The protein below binds the small molecule below.
Small molecule (SMILES): Nc1ncnc2c1ncn2[C@@H]1O[C@H](COP(=O)(O)OP(=O)(O)OP(O)(O)=S)[C@@H](O)[C@H]1O

Sequence of chain 1.B:
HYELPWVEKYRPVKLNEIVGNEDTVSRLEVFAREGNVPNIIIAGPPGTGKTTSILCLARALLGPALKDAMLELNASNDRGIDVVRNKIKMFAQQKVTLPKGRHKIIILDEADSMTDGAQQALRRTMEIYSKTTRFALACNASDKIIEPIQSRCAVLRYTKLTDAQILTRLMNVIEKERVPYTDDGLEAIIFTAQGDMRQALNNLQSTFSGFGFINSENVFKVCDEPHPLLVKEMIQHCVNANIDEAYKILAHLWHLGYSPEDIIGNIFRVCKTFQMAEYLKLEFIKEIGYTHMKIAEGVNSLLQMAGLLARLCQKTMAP

Binding-site contacts:
Ligand atom O2G contacts residue ARG155 of chain 1.B at 3.4 Å (salt-bridge).
Ligand atom PB contacts residue MG1 of chain 1.I at 3.3 Å.
Ligand atom O2A contacts residue THR327 of chain 1.A at 3.0 Å (h-bond).
Ligand atom S1G contacts residue ARG155 of chain 1.B at 3.0 Å (salt-bridge).
Ligand atom N6 contacts residue ILE255 of chain 1.A at 2.8 Å (h-bond).
Ligand atom O3G contacts residue GLU493 of chain 1.A at 3.2 Å (salt-bridge).
Ligand atom O1A contacts residue ARG582 of chain 1.A at 3.3 Å (salt-bridge).
Ligand atom N6 contacts residue ILE581 of chain 1.A at 3.4 Å.
Ligand atom O1A contacts residue MG1 of chain 1.I at 3.2 Å.
Ligand atom O3A contacts residue ARG582 of chain 1.A at 3.0 Å (salt-bridge).
Ligand atom O1B contacts residue THR327 of chain 1.A at 2.7 Å (h-bond).
Ligand atom O3B contacts residue LYS326 of chain 1.A at 3.3 Å.
Ligand atom O2G contacts residue ARG184 of chain 1.B at 2.7 Å (salt-bridge).
Ligand atom N1 contacts residue LEU254 of chain 1.A at 3.4 Å.
Ligand atom PG contacts residue MG1 of chain 1.I at 3.4 Å.
Ligand atom S1G contacts residue LYS326 of chain 1.A at 3.3 Å (salt-bridge).
Ligand atom O2B contacts residue LYS326 of chain 1.A at 2.4 Å (salt-bridge).
Ligand atom N6 contacts residue VAL324 of chain 1.A at 3.4 Å (h-bond).
Ligand atom O1B contacts residue MG1 of chain 1.I at 2.0 Å.
Ligand atom C5' contacts residue ARG582 of chain 1.A at 3.4 Å.
Ligand atom PG contacts residue GLY323 of chain 1.A at 3.5 Å.
Ligand atom N7 contacts residue GLY325 of chain 1.A at 3.3 Å.
Ligand atom O3A contacts residue GLY323 of chain 1.A at 3.3 Å.
Ligand atom N1 contacts residue ILE255 of chain 1.A at 3.2 Å (h-bond).
Ligand atom C8 contacts residue GLY323 of chain 1.A at 3.4 Å.
Ligand atom PG contacts residue ARG184 of chain 1.B at 3.4 Å.
Ligand atom O2G contacts residue GLY323 of chain 1.A at 3.2 Å (h-bond).
Ligand atom N7 contacts residue VAL324 of chain 1.A at 3.0 Å (h-bond).
Ligand atom O2G contacts residue ARG582 of chain 1.A at 2.6 Å (salt-bridge).
Ligand atom N7 contacts residue ILE581 of chain 1.A at 3.4 Å.
Ligand atom O2A contacts residue ALA328 of chain 1.A at 2.8 Å (h-bond).
Ligand atom O2B contacts residue GLY325 of chain 1.A at 2.6 Å (h-bond).
Ligand atom O2A contacts residue LYS326 of chain 1.A at 3.4 Å (salt-bridge).
Ligand atom O3G contacts residue MG1 of chain 1.I at 2.0 Å.
Ligand atom O2' contacts residue THR243 of chain 1.A at 2.6 Å (h-bond).
Ligand atom O2B contacts residue VAL324 of chain 1.A at 3.4 Å (h-bond).
Ligand atom O2A contacts residue GLY325 of chain 1.A at 3.2 Å.
Ligand atom O2G contacts residue THR322 of chain 1.A at 3.3 Å.
Ligand atom O3B contacts residue GLY323 of chain 1.A at 2.7 Å (h-bond).
Ligand atom O3G contacts residue ARG184 of chain 1.B at 2.8 Å (salt-bridge).

Sequence of chain 1.A:
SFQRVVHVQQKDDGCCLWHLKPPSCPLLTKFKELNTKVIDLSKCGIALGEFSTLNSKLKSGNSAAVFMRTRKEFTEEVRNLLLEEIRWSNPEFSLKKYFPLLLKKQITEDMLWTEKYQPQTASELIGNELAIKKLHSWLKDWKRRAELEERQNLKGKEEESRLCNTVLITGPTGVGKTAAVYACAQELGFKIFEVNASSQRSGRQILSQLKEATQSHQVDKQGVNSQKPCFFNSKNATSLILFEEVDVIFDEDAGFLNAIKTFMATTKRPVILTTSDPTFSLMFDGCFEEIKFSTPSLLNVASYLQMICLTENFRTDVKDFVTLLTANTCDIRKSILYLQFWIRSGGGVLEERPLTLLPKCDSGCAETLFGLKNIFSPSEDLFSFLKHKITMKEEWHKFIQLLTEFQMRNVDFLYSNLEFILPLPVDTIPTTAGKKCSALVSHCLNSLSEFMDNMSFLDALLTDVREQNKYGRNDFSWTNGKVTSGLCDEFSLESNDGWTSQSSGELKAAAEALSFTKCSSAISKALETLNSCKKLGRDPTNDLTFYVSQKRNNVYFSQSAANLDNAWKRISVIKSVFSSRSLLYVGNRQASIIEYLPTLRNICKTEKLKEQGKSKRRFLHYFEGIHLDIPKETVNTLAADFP